A protein and the small-molecule ligand that binds it are described below.
Small molecule (SMILES): CCCCCCCC=O

Sequence of chain 1.C:
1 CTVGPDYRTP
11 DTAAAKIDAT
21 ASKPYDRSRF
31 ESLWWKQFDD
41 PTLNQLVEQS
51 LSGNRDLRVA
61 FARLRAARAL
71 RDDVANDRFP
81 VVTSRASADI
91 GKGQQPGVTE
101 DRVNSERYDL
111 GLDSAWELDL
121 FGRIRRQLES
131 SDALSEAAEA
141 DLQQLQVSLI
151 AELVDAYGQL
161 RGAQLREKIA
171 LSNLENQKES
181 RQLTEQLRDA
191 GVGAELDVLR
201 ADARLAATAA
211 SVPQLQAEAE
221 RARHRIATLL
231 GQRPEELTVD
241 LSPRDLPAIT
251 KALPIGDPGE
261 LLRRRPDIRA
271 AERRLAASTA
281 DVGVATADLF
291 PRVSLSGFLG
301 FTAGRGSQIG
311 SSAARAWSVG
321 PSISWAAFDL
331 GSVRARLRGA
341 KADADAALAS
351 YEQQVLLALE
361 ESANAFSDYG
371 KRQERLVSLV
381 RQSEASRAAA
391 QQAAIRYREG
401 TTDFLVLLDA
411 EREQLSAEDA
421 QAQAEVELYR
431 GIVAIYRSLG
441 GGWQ

Binding-site contacts:
Ligand atom C5 contacts residue LEU120 of chain 1.C at 4.3 Å (hydrophobic).
Ligand atom C10 contacts residue ARG125 of chain 1.C at 4.4 Å.
Ligand atom C10 contacts residue CYS1 of chain 1.C at 1.4 Å (hydrophobic).
Ligand atom OAB contacts residue ARG125 of chain 1.C at 4.3 Å.
Ligand atom C9 contacts residue CYS1 of chain 1.C at 2.4 Å (hydrophobic).
Ligand atom C8 contacts residue ARG125 of chain 1.C at 4.5 Å.
Ligand atom OAB contacts residue CYS1 of chain 1.C at 2.1 Å (h-bond).
Ligand atom C10 contacts residue LEU120 of chain 1.C at 3.8 Å (hydrophobic).
Ligand atom C9 contacts residue ARG125 of chain 1.C at 4.5 Å.
Ligand atom C8 contacts residue CYS1 of chain 1.C at 3.5 Å (hydrophobic).
Ligand atom C9 contacts residue LEU120 of chain 1.C at 3.5 Å (hydrophobic).